Binding-site contacts:
Ligand atom NE contacts residue ASP90 of chain 1.B at 2.7 Å (salt-bridge).
Ligand atom N contacts residue IQ81 of chain 1.F at 2.5 Å.
Ligand atom CD contacts residue IQ81 of chain 1.F at 2.9 Å.
Ligand atom O contacts residue ARG96 of chain 1.B at 2.9 Å (salt-bridge).
Ligand atom C contacts residue IQ81 of chain 1.F at 1.6 Å.
Ligand atom CB contacts residue ASP90 of chain 1.B at 3.5 Å.
Ligand atom CG contacts residue ARG96 of chain 1.B at 3.5 Å.
Ligand atom CZ3 contacts residue ASP61 of chain 1.B at 3.5 Å.
Ligand atom N contacts residue ASP61 of chain 1.B at 2.9 Å (salt-bridge).
Ligand atom O contacts residue IQ81 of chain 1.F at 2.5 Å.
Ligand atom CG contacts residue ASP90 of chain 1.B at 3.3 Å.
Ligand atom CD1 contacts residue GLY95 of chain 1.B at 3.5 Å.
Ligand atom CZ contacts residue ASP90 of chain 1.B at 3.6 Å.
Ligand atom NH2 contacts residue ASP90 of chain 1.B at 2.9 Å (salt-bridge).
Ligand atom CZ contacts residue GLU86 of chain 1.B at 3.5 Å.
Ligand atom NH2 contacts residue GLU86 of chain 1.B at 2.9 Å (salt-bridge).
Ligand atom NH2 contacts residue LEU87 of chain 1.B at 3.4 Å (h-bond).
Ligand atom CA contacts residue IQ81 of chain 1.F at 3.3 Å.
Ligand atom CE2 contacts residue ALA99 of chain 1.B at 3.5 Å (hydrophobic).
Ligand atom NE1 contacts residue ARG96 of chain 1.B at 3.6 Å.
Ligand atom CB contacts residue IQ81 of chain 1.F at 3.0 Å.
Ligand atom OD1 contacts residue ASN93 of chain 1.B at 2.9 Å (h-bond).
Ligand atom OD2 contacts residue ARG96 of chain 1.B at 2.9 Å (salt-bridge).
Ligand atom CH2 contacts residue ASP61 of chain 1.B at 3.6 Å.
Ligand atom OH contacts residue LEU87 of chain 1.B at 3.3 Å.
Ligand atom CD contacts residue ASP90 of chain 1.B at 3.5 Å.
Ligand atom CE2 contacts residue LEU151 of chain 1.B at 3.6 Å (hydrophobic).
Ligand atom SG contacts residue IQ81 of chain 1.F at 1.9 Å.
Ligand atom CB contacts residue PHE54 of chain 1.B at 3.4 Å (hydrophobic).
Ligand atom CE2 contacts residue LEU87 of chain 1.B at 3.6 Å (hydrophobic).
Ligand atom OH contacts residue GLU86 of chain 1.B at 3.5 Å (salt-bridge).
Ligand atom OD1 contacts residue ARG96 of chain 1.B at 2.7 Å (salt-bridge).
Ligand atom CB contacts residue ASP61 of chain 1.B at 3.5 Å.
Ligand atom CD contacts residue ASP90 of chain 1.B at 3.6 Å.
Ligand atom CB contacts residue TYR58 of chain 1.B at 3.4 Å (hydrophobic).
Ligand atom CZ2 contacts residue ALA99 of chain 1.B at 3.5 Å (hydrophobic).
Ligand atom CH2 contacts residue ALA99 of chain 1.B at 3.6 Å (hydrophobic).
Ligand atom CD2 contacts residue TYR152 of chain 1.B at 3.6 Å (hydrophobic).
Ligand atom NH1 contacts residue GLU86 of chain 1.B at 3.5 Å (salt-bridge).
Ligand atom SG contacts residue TYR152 of chain 1.B at 3.5 Å (h-bond).

A protein and the small-molecule ligand that binds it are described below.
Small molecule (SMILES): CC[C@H](C)[C@H](NC(=O)[C@@H]1CCCN1C=O)C(=O)N[C@@H](CCCN=C(N)N)C(=O)N[C@@H](Cc1ccc(O)cc1)C(=O)N[C@@H](CCC(=O)O)C(=O)N[C@@H](CC1=CN=C2C=CC=CC12)C(=O)N[C@@H](CC(=O)O)C(=O)N[C@@H](CCC(=O)O)C(=O)N[C@@H](Cc1ccccc1)C(=O)N[C@H](CO)CS

Sequence of chain 1.B:
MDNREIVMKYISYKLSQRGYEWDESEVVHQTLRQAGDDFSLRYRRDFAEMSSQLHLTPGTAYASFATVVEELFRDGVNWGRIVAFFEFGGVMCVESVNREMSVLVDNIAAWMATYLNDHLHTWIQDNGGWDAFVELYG